The protein below binds the small molecule below.
Small molecule (SMILES): Cc1cn([C@H]2C[C@H](O[P](=O)(O)OC[C@H]3O[C@@H](n4cnc5c(=O)nc(N)[nH]c54)C[C@@H]3O[P](=O)(O)OC[C@H]3O[C@@H](n4cnc5c(=O)nc(N)[nH]c54)C[C@@H]3O[P](=O)(O)OC[C@H]3O[C@@H](n4ccc(N)nc4=O)C[C@@H]3O[P](=O)(O)OC[C@H]3O[C@@H](n4ccc(N)nc4=O)C[C@@H]3O)[C@@H](CO)O2)c(=O)[nH]c1=O

Sequence of chain 1.F:
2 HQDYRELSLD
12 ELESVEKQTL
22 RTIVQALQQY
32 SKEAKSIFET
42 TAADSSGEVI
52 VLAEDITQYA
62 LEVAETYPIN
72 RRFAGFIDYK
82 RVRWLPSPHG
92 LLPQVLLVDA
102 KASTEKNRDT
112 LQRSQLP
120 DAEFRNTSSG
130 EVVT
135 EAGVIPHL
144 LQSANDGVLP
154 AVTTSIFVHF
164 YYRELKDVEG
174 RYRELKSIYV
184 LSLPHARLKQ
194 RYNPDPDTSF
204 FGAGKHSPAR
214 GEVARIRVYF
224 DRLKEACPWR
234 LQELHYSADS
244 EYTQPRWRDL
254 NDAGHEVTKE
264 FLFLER

Binding-site contacts:
Ligand atom OP2 contacts residue SER210 of chain 1.F at 2.8 Å.
Ligand atom C6 contacts residue DA18 of chain 1.D at 3.0 Å.
Ligand atom C6 contacts residue LYS208 of chain 1.F at 3.2 Å.
Ligand atom OP2 contacts residue ALA206 of chain 1.F at 3.3 Å (h-bond).
Ligand atom N1 contacts residue DC16 of chain 1.D at 3.3 Å (h-bond).
Ligand atom O2 contacts residue DG15 of chain 1.D at 2.4 Å (h-bond).
Ligand atom C4 contacts residue DA18 of chain 1.D at 3.1 Å.
Ligand atom N2 contacts residue DC17 of chain 1.D at 3.0 Å (h-bond).
Ligand atom O6 contacts residue LYS208 of chain 1.F at 2.7 Å (salt-bridge).
Ligand atom N1 contacts residue DG15 of chain 1.D at 3.3 Å (h-bond).
Ligand atom P contacts residue THR126 of chain 1.F at 3.0 Å.
Ligand atom O3' contacts residue SER210 of chain 1.F at 2.8 Å (h-bond).
Ligand atom O6 contacts residue DG15 of chain 1.D at 2.9 Å (h-bond).
Ligand atom O2 contacts residue DA18 of chain 1.D at 3.1 Å (h-bond).
Ligand atom C4 contacts residue DA18 of chain 1.D at 2.7 Å.
Ligand atom N1 contacts residue DC17 of chain 1.D at 3.2 Å (h-bond).
Ligand atom N3 contacts residue DG14 of chain 1.D at 3.2 Å (h-bond).
Ligand atom C2' contacts residue HIS209 of chain 1.F at 3.3 Å.
Ligand atom N2 contacts residue DG15 of chain 1.D at 3.2 Å (h-bond).
Ligand atom C6 contacts residue DG15 of chain 1.D at 2.9 Å.
Ligand atom O6 contacts residue DA18 of chain 1.D at 3.1 Å (h-bond).
Ligand atom O3' contacts residue THR126 of chain 1.F at 2.7 Å (h-bond).
Ligand atom C5' contacts residue THR126 of chain 1.F at 3.2 Å.
Ligand atom N9 contacts residue DA18 of chain 1.D at 3.2 Å (h-bond).
Ligand atom N7 contacts residue LYS208 of chain 1.F at 3.3 Å.
Ligand atom C5 contacts residue DA18 of chain 1.D at 2.9 Å.
Ligand atom OP2 contacts residue ASN125 of chain 1.F at 3.0 Å (h-bond).
Ligand atom N2 contacts residue DC16 of chain 1.D at 2.8 Å (h-bond).
Ligand atom N3 contacts residue DA18 of chain 1.D at 3.0 Å.
Ligand atom N3 contacts residue DA18 of chain 1.D at 2.8 Å (h-bond).
Ligand atom N3 contacts residue DG15 of chain 1.D at 2.7 Å (h-bond).
Ligand atom C5 contacts residue LYS208 of chain 1.F at 3.2 Å.
Ligand atom N4 contacts residue LYS208 of chain 1.F at 3.2 Å.
Ligand atom C2 contacts residue DG15 of chain 1.D at 2.8 Å.
Ligand atom O4 contacts residue DA18 of chain 1.D at 2.8 Å (h-bond).
Ligand atom N1 contacts residue DG15 of chain 1.D at 2.4 Å (h-bond).
Ligand atom C2 contacts residue DA18 of chain 1.D at 3.3 Å.
Ligand atom O6 contacts residue ARG220 of chain 1.F at 2.7 Å (salt-bridge).
Ligand atom C2 contacts residue DG15 of chain 1.D at 3.3 Å.
Ligand atom OP1 contacts residue THR126 of chain 1.F at 2.5 Å (h-bond).